Sequence of chain 1.B:
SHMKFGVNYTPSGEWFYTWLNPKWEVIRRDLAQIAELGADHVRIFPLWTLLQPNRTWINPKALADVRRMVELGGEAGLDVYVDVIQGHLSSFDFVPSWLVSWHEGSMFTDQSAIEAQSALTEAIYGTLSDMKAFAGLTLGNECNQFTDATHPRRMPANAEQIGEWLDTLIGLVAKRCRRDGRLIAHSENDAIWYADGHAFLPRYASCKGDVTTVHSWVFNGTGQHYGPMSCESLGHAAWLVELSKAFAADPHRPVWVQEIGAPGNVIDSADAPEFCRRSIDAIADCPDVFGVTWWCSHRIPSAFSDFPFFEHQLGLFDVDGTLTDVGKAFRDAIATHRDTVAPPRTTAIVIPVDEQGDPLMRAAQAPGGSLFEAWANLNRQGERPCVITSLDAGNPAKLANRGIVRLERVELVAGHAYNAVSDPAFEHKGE

Binding-site contacts:
Ligand atom C7 contacts residue PHE444 of chain 1.B at 3.8 Å (hydrophobic).
Ligand atom O5 contacts residue PHE237 of chain 1.B at 3.8 Å.
Ligand atom C7 contacts residue SER109 of chain 1.B at 4.3 Å.
Ligand atom O6 contacts residue GLU160 of chain 1.B at 4.0 Å.
Ligand atom O3 contacts residue SER108 of chain 1.B at 4.0 Å.
Ligand atom O6 contacts residue ASN207 of chain 1.B at 3.9 Å.
Ligand atom O1 contacts residue SER440 of chain 1.B at 3.3 Å (h-bond).
Ligand atom O3 contacts residue SER109 of chain 1.B at 3.2 Å (h-bond).
Ligand atom C7 contacts residue SER440 of chain 1.B at 3.9 Å.
Ligand atom C6 contacts residue PHE237 of chain 1.B at 4.1 Å (hydrophobic).
Ligand atom O3 contacts residue HIS106 of chain 1.B at 3.0 Å (h-bond).
Ligand atom C2 contacts residue SER440 of chain 1.B at 4.1 Å.
Ligand atom O7 contacts residue PHE444 of chain 1.B at 3.2 Å.
Ligand atom C8 contacts residue SER109 of chain 1.B at 4.2 Å.
Ligand atom C8 contacts residue TRP120 of chain 1.A at 3.5 Å (hydrophobic).
Ligand atom C6 contacts residue TRP235 of chain 1.B at 3.4 Å (hydrophobic).
Ligand atom O4 contacts residue HIS106 of chain 1.B at 4.5 Å.
Ligand atom C6 contacts residue GLU160 of chain 1.B at 3.6 Å.
Ligand atom N2 contacts residue SER109 of chain 1.B at 4.4 Å.
Ligand atom C2 contacts residue HIS106 of chain 1.B at 4.2 Å.
Ligand atom C4 contacts residue GLU160 of chain 1.B at 3.5 Å.
Ligand atom C8 contacts residue PHE444 of chain 1.B at 3.5 Å (hydrophobic).
Ligand atom C1 contacts residue SER440 of chain 1.B at 4.4 Å.
Ligand atom O7 contacts residue SER109 of chain 1.B at 4.4 Å.
Ligand atom O4 contacts residue GLU160 of chain 1.B at 2.7 Å (salt-bridge).
Ligand atom O1 contacts residue ALA438 of chain 1.B at 3.2 Å (h-bond).
Ligand atom N2 contacts residue SER440 of chain 1.B at 4.4 Å.
Ligand atom C1 contacts residue ALA438 of chain 1.B at 4.2 Å (hydrophobic).
Ligand atom C3 contacts residue HIS106 of chain 1.B at 3.4 Å.
Ligand atom N2 contacts residue HIS106 of chain 1.B at 3.8 Å.
Ligand atom O7 contacts residue ASP441 of chain 1.B at 4.3 Å.
Ligand atom C5 contacts residue GLU160 of chain 1.B at 3.4 Å.
Ligand atom O7 contacts residue VAL439 of chain 1.B at 4.2 Å.
Ligand atom C3 contacts residue GLU160 of chain 1.B at 3.9 Å.
Ligand atom O7 contacts residue SER440 of chain 1.B at 2.8 Å (h-bond).
Ligand atom O1 contacts residue VAL439 of chain 1.B at 3.2 Å.
Ligand atom O6 contacts residue TRP235 of chain 1.B at 3.6 Å.

Sequence of chain 1.A:
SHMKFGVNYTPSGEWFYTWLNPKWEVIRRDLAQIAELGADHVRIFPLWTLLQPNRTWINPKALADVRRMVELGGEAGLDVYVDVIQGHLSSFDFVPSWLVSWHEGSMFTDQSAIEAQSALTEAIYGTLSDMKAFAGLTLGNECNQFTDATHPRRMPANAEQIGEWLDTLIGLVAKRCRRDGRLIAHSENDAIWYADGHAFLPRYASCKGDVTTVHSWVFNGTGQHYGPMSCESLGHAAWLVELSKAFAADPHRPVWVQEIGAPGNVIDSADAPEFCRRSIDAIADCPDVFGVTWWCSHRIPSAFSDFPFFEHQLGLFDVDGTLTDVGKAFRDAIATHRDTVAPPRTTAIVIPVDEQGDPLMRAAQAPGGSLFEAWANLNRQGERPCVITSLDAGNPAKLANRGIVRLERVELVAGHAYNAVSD

A protein and the small-molecule ligand that binds it are described below.
Small molecule (SMILES): CC(=O)N[C@@H]1[C@@H](O)[C@H](O)[C@@H](CO)O[C@H]1O